A small-molecule ligand and the protein it binds are described below.
Small molecule (SMILES): Cc1cn([C@H]2C[C@H](O[P](=O)(O)OC[C@H]3O[C@@H](n4ccc(N)nc4=O)C[C@@H]3O[P](=O)(O)OC[C@H]3O[C@@H](n4cnc5c(N)ncnc54)C[C@@H]3O[P](=O)(O)OC[C@H]3O[C@@H](n4cnc5c(N)ncnc54)C[C@@H]3O)[C@@H](CO[P](=O)(O)O[C@H]3C[C@H](n4cnc5c(N)ncnc54)O[C@@H]3CO[P](=O)(O)O[C@H]3C[C@H](n4cnc5c(N)ncnc54)O[C@@H]3CO)O2)c(=O)[nH]c1=O

Binding-site contacts:
Ligand atom O2 contacts residue DZ41 of chain 1.J at 3.9 Å.
Ligand atom C4 contacts residue DZ41 of chain 1.J at 3.7 Å.
Ligand atom N1 contacts residue TYR29 of chain 1.B at 3.5 Å (h-bond).
Ligand atom C5 contacts residue TYR25 of chain 1.B at 3.8 Å (hydrophobic).
Ligand atom O3' contacts residue ASN165 of chain 1.B at 3.5 Å (h-bond).
Ligand atom C8 contacts residue TYR25 of chain 1.B at 3.8 Å (hydrophobic).
Ligand atom C5' contacts residue GLN156 of chain 1.B at 3.8 Å.
Ligand atom OP1 contacts residue LEU163 of chain 1.B at 3.1 Å (h-bond).
Ligand atom C2 contacts residue GTP1 of chain 1.K at 3.7 Å.
Ligand atom N3 contacts residue TYR29 of chain 1.B at 3.3 Å (h-bond).
Ligand atom O2 contacts residue TYR29 of chain 1.B at 3.4 Å (h-bond).
Ligand atom N3 contacts residue GTP1 of chain 1.K at 3.4 Å (h-bond).
Ligand atom O3' contacts residue GLN156 of chain 1.B at 3.1 Å (h-bond).
Ligand atom C1' contacts residue ARG30 of chain 1.B at 3.5 Å.
Ligand atom O4' contacts residue ARG30 of chain 1.B at 3.3 Å (salt-bridge).
Ligand atom OP1 contacts residue GLN156 of chain 1.B at 3.1 Å (h-bond).
Ligand atom N3 contacts residue ARG30 of chain 1.B at 3.2 Å (salt-bridge).
Ligand atom C2 contacts residue ARG30 of chain 1.B at 3.8 Å.
Ligand atom N3 contacts residue GTP1 of chain 1.K at 3.2 Å (h-bond).
Ligand atom N7 contacts residue TYR25 of chain 1.B at 3.8 Å.
Ligand atom O4 contacts residue DZ41 of chain 1.J at 2.9 Å (h-bond).
Ligand atom C2 contacts residue TYR29 of chain 1.B at 3.1 Å (hydrophobic).
Ligand atom C2' contacts residue TYR25 of chain 1.B at 3.3 Å (hydrophobic).
Ligand atom P contacts residue GLN156 of chain 1.B at 3.7 Å.
Ligand atom OP1 contacts residue GLY162 of chain 1.B at 3.3 Å.
Ligand atom C5' contacts residue ARG30 of chain 1.B at 3.9 Å.
Ligand atom N6 contacts residue TYR25 of chain 1.B at 3.7 Å.
Ligand atom C2 contacts residue GTP1 of chain 1.K at 3.3 Å.
Ligand atom C6 contacts residue TYR25 of chain 1.B at 3.8 Å (hydrophobic).
Ligand atom C4 contacts residue TYR29 of chain 1.B at 3.8 Å (hydrophobic).
Ligand atom N3 contacts residue DZ41 of chain 1.J at 3.2 Å (h-bond).
Ligand atom O2 contacts residue GTP1 of chain 1.K at 2.9 Å (h-bond).
Ligand atom OP1 contacts residue ARG33 of chain 1.B at 3.1 Å (salt-bridge).
Ligand atom C5' contacts residue GLY164 of chain 1.B at 3.5 Å.
Ligand atom N4 contacts residue GTP1 of chain 1.K at 3.4 Å (h-bond).
Ligand atom O2 contacts residue DZ41 of chain 1.J at 3.9 Å.
Ligand atom C5 contacts residue TYR25 of chain 1.B at 3.8 Å (hydrophobic).
Ligand atom O4' contacts residue PRO31 of chain 1.B at 3.5 Å.
Ligand atom C7 contacts residue TYR25 of chain 1.B at 3.5 Å (hydrophobic).
Ligand atom C4' contacts residue ASN165 of chain 1.B at 3.6 Å.

Sequence of chain 1.B:
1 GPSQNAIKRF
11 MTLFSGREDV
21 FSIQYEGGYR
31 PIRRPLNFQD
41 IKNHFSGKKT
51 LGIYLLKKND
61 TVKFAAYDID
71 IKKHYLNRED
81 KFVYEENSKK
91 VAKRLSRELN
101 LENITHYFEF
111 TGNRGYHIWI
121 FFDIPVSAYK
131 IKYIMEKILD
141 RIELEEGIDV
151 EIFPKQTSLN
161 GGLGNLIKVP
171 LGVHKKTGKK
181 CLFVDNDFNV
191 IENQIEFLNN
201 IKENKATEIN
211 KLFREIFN